Binding-site contacts:
Ligand atom N2 contacts residue ASN335 of chain 1.C at 2.9 Å (h-bond).
Ligand atom O5 contacts residue ASN335 of chain 1.C at 2.4 Å (h-bond).
Ligand atom C7 contacts residue ASN335 of chain 1.C at 3.8 Å.
Ligand atom C3 contacts residue ASN335 of chain 1.C at 3.8 Å.
Ligand atom C5 contacts residue ASN335 of chain 1.C at 3.7 Å.
Ligand atom C4 contacts residue ASN335 of chain 1.C at 4.2 Å.
Ligand atom O7 contacts residue ASN335 of chain 1.C at 4.3 Å.
Ligand atom C1 contacts residue ASN335 of chain 1.C at 1.4 Å.
Ligand atom C2 contacts residue ASN335 of chain 1.C at 2.5 Å.

Sequence of chain 1.C:
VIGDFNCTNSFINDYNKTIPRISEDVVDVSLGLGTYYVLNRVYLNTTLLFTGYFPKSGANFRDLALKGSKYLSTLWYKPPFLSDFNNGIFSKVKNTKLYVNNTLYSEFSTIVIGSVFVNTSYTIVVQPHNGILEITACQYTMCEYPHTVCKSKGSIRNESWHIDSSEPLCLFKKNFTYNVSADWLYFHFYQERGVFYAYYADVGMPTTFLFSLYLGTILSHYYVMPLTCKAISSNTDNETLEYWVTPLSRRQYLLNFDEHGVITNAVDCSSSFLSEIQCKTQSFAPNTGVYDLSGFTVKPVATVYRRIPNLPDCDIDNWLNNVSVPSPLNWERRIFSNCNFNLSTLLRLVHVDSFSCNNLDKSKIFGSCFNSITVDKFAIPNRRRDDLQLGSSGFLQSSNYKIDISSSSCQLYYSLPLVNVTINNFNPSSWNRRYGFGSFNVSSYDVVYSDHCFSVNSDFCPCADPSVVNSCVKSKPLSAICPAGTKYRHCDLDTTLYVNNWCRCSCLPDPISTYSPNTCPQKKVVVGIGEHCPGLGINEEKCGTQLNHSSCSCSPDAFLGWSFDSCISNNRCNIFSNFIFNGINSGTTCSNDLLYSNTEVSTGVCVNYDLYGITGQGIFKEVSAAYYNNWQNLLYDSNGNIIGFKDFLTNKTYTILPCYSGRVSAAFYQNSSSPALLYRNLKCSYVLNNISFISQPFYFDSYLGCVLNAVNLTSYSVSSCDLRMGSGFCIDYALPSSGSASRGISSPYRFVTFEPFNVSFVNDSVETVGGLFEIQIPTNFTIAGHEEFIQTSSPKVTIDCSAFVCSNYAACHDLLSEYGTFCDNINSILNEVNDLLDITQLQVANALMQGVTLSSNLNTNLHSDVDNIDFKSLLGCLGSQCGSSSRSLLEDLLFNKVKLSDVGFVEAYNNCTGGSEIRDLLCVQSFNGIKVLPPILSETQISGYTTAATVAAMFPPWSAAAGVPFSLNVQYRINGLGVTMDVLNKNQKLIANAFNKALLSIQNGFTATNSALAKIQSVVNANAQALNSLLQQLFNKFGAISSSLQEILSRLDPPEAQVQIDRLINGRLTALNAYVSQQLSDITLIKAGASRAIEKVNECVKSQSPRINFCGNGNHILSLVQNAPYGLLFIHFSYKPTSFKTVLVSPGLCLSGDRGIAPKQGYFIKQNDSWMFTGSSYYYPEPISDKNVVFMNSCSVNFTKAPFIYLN

This protein binds this small molecule.
Small molecule (SMILES): CC(=O)N[C@H]1[C@H](O[C@H]2[C@H](O)[C@@H](NC(C)=O)CO[C@@H]2CO)O[C@H](CO)[C@@H](O)[C@@H]1O